Binding-site contacts:
Ligand atom C4 contacts residue ASN167 of chain 1.A at 4.2 Å.
Ligand atom O5 contacts residue ASN167 of chain 1.A at 2.3 Å (h-bond).
Ligand atom C8 contacts residue ARG162 of chain 1.A at 3.7 Å.
Ligand atom O6 contacts residue ASN167 of chain 1.A at 4.2 Å.
Ligand atom C8 contacts residue VAL144 of chain 1.A at 4.3 Å (hydrophobic).
Ligand atom C3 contacts residue ASN167 of chain 1.A at 3.7 Å.
Ligand atom O7 contacts residue ASN167 of chain 1.A at 4.4 Å.
Ligand atom C1 contacts residue ASN167 of chain 1.A at 1.4 Å.
Ligand atom C2 contacts residue ASN167 of chain 1.A at 2.4 Å.
Ligand atom C5 contacts residue ASN167 of chain 1.A at 3.6 Å.
Ligand atom C7 contacts residue ARG162 of chain 1.A at 4.1 Å.
Ligand atom C7 contacts residue ASN167 of chain 1.A at 3.9 Å.
Ligand atom N2 contacts residue ARG162 of chain 1.A at 3.7 Å.
Ligand atom N2 contacts residue ASN167 of chain 1.A at 2.9 Å (h-bond).

This small molecule binds to this protein.
Small molecule (SMILES): CC(=O)N[C@@H]1[C@@H](O)[C@H](O)[C@@H](CO)O[C@H]1O

Sequence of chain 1.A:
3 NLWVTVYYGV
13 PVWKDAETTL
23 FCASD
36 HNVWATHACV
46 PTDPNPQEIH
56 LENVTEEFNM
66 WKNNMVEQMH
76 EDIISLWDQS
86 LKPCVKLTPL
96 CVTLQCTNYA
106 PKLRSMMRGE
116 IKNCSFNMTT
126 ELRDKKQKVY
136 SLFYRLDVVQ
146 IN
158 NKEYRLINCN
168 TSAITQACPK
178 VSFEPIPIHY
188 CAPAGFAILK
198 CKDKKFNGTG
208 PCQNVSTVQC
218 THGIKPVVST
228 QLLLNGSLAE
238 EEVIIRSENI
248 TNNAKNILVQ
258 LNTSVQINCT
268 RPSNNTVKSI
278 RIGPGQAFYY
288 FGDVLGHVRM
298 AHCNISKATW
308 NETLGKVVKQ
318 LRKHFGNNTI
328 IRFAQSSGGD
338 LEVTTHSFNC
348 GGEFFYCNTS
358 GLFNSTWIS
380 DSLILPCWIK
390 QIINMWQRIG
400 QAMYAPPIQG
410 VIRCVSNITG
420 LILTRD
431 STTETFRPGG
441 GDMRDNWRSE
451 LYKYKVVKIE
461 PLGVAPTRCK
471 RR